Sequence of chain 43.O:
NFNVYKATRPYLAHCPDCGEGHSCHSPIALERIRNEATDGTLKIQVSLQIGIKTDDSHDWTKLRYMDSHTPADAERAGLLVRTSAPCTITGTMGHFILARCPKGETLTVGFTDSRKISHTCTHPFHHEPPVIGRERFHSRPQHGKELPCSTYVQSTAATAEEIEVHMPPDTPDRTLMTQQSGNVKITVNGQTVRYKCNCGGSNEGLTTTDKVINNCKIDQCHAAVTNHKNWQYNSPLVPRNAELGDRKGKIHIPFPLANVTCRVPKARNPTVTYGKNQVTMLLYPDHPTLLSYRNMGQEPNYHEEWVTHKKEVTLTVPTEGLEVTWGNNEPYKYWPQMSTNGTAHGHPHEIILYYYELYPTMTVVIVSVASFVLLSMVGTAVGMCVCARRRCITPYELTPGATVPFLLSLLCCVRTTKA

A small-molecule ligand and the protein it binds are described below.
Small molecule (SMILES): CC(=O)N[C@@H]1[C@@H](O)[C@H](O)[C@@H](CO)O[C@H]1O

Sequence of chain 43.N:
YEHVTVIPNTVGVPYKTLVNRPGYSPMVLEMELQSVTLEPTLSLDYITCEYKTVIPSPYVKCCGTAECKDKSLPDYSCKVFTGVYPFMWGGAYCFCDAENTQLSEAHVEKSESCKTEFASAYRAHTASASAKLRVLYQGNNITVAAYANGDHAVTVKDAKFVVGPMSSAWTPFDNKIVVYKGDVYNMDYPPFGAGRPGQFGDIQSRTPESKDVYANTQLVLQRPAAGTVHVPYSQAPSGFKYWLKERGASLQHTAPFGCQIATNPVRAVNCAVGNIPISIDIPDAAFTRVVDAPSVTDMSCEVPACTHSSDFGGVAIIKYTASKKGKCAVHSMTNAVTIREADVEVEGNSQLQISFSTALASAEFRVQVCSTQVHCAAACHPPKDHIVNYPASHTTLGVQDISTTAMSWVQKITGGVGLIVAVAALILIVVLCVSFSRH

Binding-site contacts:
Ligand atom C2 contacts residue ASN259 of chain 43.O at 2.4 Å.
Ligand atom N2 contacts residue ASN259 of chain 43.O at 2.8 Å (h-bond).
Ligand atom O4 contacts residue LYS181 of chain 43.N at 2.7 Å (salt-bridge).
Ligand atom C8 contacts residue ALA258 of chain 43.O at 3.7 Å (hydrophobic).
Ligand atom O7 contacts residue ASN259 of chain 43.O at 3.2 Å (h-bond).
Ligand atom O3 contacts residue LYS115 of chain 43.N at 3.6 Å (salt-bridge).
Ligand atom O4 contacts residue PHE118 of chain 43.N at 4.1 Å.
Ligand atom C4 contacts residue ASN259 of chain 43.O at 4.2 Å.
Ligand atom C4 contacts residue LYS181 of chain 43.N at 3.6 Å.
Ligand atom C8 contacts residue ASN259 of chain 43.O at 4.2 Å.
Ligand atom C1 contacts residue ASN259 of chain 43.O at 1.4 Å.
Ligand atom O6 contacts residue LYS181 of chain 43.N at 3.4 Å (salt-bridge).
Ligand atom C7 contacts residue ASN259 of chain 43.O at 3.2 Å.
Ligand atom N2 contacts residue THR116 of chain 43.N at 4.1 Å.
Ligand atom O5 contacts residue ASN259 of chain 43.O at 2.3 Å (h-bond).
Ligand atom C5 contacts residue ASN259 of chain 43.O at 3.7 Å.
Ligand atom C8 contacts residue THR116 of chain 43.N at 4.3 Å.
Ligand atom C8 contacts residue LEU257 of chain 43.O at 4.1 Å (hydrophobic).
Ligand atom C3 contacts residue LYS115 of chain 43.N at 4.3 Å.
Ligand atom C3 contacts residue ASN259 of chain 43.O at 3.7 Å.
Ligand atom C6 contacts residue LYS181 of chain 43.N at 3.4 Å.
Ligand atom C5 contacts residue LYS181 of chain 43.N at 3.4 Å.